Sequence of chain 1.C:
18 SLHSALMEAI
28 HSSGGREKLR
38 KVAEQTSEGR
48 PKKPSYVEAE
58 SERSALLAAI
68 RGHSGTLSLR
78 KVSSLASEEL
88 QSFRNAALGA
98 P

Sequence of chain 1.A:
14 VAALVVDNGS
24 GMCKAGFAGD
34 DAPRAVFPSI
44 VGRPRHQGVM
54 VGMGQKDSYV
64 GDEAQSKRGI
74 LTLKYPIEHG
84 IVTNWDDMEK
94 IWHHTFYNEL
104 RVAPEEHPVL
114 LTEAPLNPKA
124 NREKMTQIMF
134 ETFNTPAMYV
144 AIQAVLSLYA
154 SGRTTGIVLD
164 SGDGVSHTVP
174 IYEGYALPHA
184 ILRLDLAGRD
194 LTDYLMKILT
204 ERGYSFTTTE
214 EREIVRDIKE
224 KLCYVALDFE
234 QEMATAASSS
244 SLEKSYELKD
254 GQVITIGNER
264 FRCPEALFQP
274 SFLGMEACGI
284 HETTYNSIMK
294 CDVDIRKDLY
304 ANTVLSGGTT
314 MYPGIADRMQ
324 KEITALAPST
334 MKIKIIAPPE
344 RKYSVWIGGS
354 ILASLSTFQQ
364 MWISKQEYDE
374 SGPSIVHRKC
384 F

A small-molecule ligand and the protein it binds are described below.
Small molecule (SMILES): Nc1ncnc2c1ncn2[C@@H]1O[C@H](CO[P](=O)(O)O[P](=O)(O)NP(=O)(O)O)[C@@H](O)[C@H]1O

Binding-site contacts:
Ligand atom N3B contacts residue ASP166 of chain 1.A at 3.4 Å (salt-bridge).
Ligand atom O3G contacts residue SER23 of chain 1.A at 2.6 Å (h-bond).
Ligand atom O2G contacts residue MG1 of chain 1.H at 3.1 Å.
Ligand atom O2' contacts residue ARG219 of chain 1.A at 3.5 Å.
Ligand atom N3 contacts residue LYS222 of chain 1.A at 3.5 Å.
Ligand atom N6 contacts residue TYR53 of chain 1.C at 2.8 Å.
Ligand atom C4 contacts residue GLY311 of chain 1.A at 3.2 Å.
Ligand atom PB contacts residue LYS27 of chain 1.A at 3.1 Å.
Ligand atom O1B contacts residue GLY22 of chain 1.A at 3.5 Å.
Ligand atom N3B contacts residue SER23 of chain 1.A at 3.0 Å (h-bond).
Ligand atom O2B contacts residue MET25 of chain 1.A at 2.6 Å (h-bond).
Ligand atom C3' contacts residue ASP166 of chain 1.A at 3.1 Å.
Ligand atom PG contacts residue ASP166 of chain 1.A at 3.4 Å.
Ligand atom C5 contacts residue GLY311 of chain 1.A at 3.4 Å.
Ligand atom O3' contacts residue LYS222 of chain 1.A at 3.3 Å (salt-bridge).
Ligand atom O2' contacts residue GLU223 of chain 1.A at 3.4 Å (salt-bridge).
Ligand atom O5' contacts residue GLY165 of chain 1.A at 3.5 Å.
Ligand atom C5' contacts residue ASP166 of chain 1.A at 3.5 Å.
Ligand atom O1B contacts residue LYS27 of chain 1.A at 2.8 Å (salt-bridge).
Ligand atom O1B contacts residue MG1 of chain 1.H at 2.4 Å.
Ligand atom O1A contacts residue GLY165 of chain 1.A at 3.3 Å.
Ligand atom C5 contacts residue GLU223 of chain 1.A at 3.5 Å.
Ligand atom O2B contacts residue GLY22 of chain 1.A at 3.3 Å.
Ligand atom O1G contacts residue VAL168 of chain 1.A at 3.4 Å (h-bond).
Ligand atom O3' contacts residue ASP166 of chain 1.A at 2.6 Å (salt-bridge).
Ligand atom N3 contacts residue GLY311 of chain 1.A at 3.5 Å (h-bond).
Ligand atom O2B contacts residue GLY24 of chain 1.A at 3.2 Å (h-bond).
Ligand atom O1G contacts residue GLY167 of chain 1.A at 2.5 Å (h-bond).
Ligand atom O4' contacts residue GLY311 of chain 1.A at 3.5 Å.
Ligand atom PG contacts residue SER23 of chain 1.A at 3.5 Å.
Ligand atom O2G contacts residue GLY165 of chain 1.A at 3.4 Å.
Ligand atom C2 contacts residue TYR315 of chain 1.A at 3.0 Å (hydrophobic).
Ligand atom N6 contacts residue GLU223 of chain 1.A at 3.4 Å (salt-bridge).
Ligand atom O3' contacts residue GLY191 of chain 1.A at 3.4 Å.
Ligand atom O1G contacts residue ASP166 of chain 1.A at 2.7 Å (salt-bridge).
Ligand atom N3B contacts residue GLY24 of chain 1.A at 3.0 Å (h-bond).
Ligand atom O2B contacts residue LYS27 of chain 1.A at 2.7 Å (salt-bridge).
Ligand atom O1G contacts residue GLY165 of chain 1.A at 3.5 Å.
Ligand atom O1G contacts residue SER23 of chain 1.A at 3.5 Å.
Ligand atom O2' contacts residue LYS222 of chain 1.A at 2.7 Å (salt-bridge).